Binding-site contacts:
Ligand atom O01 contacts residue LYS105 of chain 1.A at 3.2 Å.
Ligand atom O27 contacts residue LEU102 of chain 1.A at 3.7 Å.
Ligand atom C21 contacts residue LYS105 of chain 1.A at 3.3 Å.
Ligand atom C19 contacts residue PRO238 of chain 1.A at 3.6 Å (hydrophobic).
Ligand atom C20 contacts residue PRO238 of chain 1.A at 3.5 Å (hydrophobic).
Ligand atom O01 contacts residue LYS103 of chain 1.A at 3.5 Å (salt-bridge).
Ligand atom C02 contacts residue LYS105 of chain 1.A at 3.8 Å.
Ligand atom C18 contacts residue HIS237 of chain 1.A at 3.1 Å.
Ligand atom C12 contacts residue TRP231 of chain 1.A at 3.4 Å (hydrophobic).
Ligand atom C25 contacts residue LEU102 of chain 1.A at 3.8 Å (hydrophobic).
Ligand atom C24 contacts residue VAL108 of chain 1.A at 3.9 Å (hydrophobic).
Ligand atom O27 contacts residue LYS105 of chain 1.A at 3.5 Å (salt-bridge).
Ligand atom C24 contacts residue PRO238 of chain 1.A at 3.9 Å (hydrophobic).
Ligand atom C23 contacts residue PHE229 of chain 1.A at 3.9 Å (hydrophobic).
Ligand atom C11 contacts residue LEU236 of chain 1.A at 3.7 Å (hydrophobic).
Ligand atom C19 contacts residue VAL108 of chain 1.A at 4.0 Å (hydrophobic).
Ligand atom N26 contacts residue LYS103 of chain 1.A at 3.7 Å.
Ligand atom C21 contacts residue VAL108 of chain 1.A at 3.5 Å (hydrophobic).
Ligand atom C18 contacts residue TYR320 of chain 1.A at 3.7 Å (hydrophobic).
Ligand atom C16 contacts residue LEU236 of chain 1.A at 3.6 Å (hydrophobic).
Ligand atom O28 contacts residue TYR320 of chain 1.A at 3.1 Å.
Ligand atom O17 contacts residue PHE229 of chain 1.A at 3.4 Å.
Ligand atom N15 contacts residue LEU102 of chain 1.A at 3.8 Å.
Ligand atom O27 contacts residue LYS103 of chain 1.A at 2.5 Å (salt-bridge).
Ligand atom C19 contacts residue PHE229 of chain 1.A at 3.9 Å (hydrophobic).
Ligand atom C22 contacts residue VAL108 of chain 1.A at 3.6 Å (hydrophobic).
Ligand atom C20 contacts residue VAL108 of chain 1.A at 3.5 Å (hydrophobic).
Ligand atom O27 contacts residue LYS104 of chain 1.A at 3.6 Å.
Ligand atom C11 contacts residue TRP231 of chain 1.A at 3.7 Å (hydrophobic).
Ligand atom C20 contacts residue LYS105 of chain 1.A at 3.9 Å.
Ligand atom C16 contacts residue TYR320 of chain 1.A at 3.8 Å (hydrophobic).
Ligand atom C23 contacts residue VAL108 of chain 1.A at 3.8 Å (hydrophobic).
Ligand atom C23 contacts residue PRO227 of chain 1.A at 3.9 Å (hydrophobic).
Ligand atom C05 contacts residue VAL181 of chain 1.A at 3.7 Å (hydrophobic).
Ligand atom C10 contacts residue TYR190 of chain 1.A at 3.5 Å (hydrophobic).
Ligand atom C24 contacts residue PHE229 of chain 1.A at 3.2 Å (hydrophobic).
Ligand atom C21 contacts residue PRO238 of chain 1.A at 3.8 Å (hydrophobic).
Ligand atom C05 contacts residue GLY192 of chain 1.A at 3.9 Å.
Ligand atom C19 contacts residue HIS237 of chain 1.A at 3.6 Å.
Ligand atom N26 contacts residue LEU102 of chain 1.A at 3.7 Å.

Sequence of chain 1.A:
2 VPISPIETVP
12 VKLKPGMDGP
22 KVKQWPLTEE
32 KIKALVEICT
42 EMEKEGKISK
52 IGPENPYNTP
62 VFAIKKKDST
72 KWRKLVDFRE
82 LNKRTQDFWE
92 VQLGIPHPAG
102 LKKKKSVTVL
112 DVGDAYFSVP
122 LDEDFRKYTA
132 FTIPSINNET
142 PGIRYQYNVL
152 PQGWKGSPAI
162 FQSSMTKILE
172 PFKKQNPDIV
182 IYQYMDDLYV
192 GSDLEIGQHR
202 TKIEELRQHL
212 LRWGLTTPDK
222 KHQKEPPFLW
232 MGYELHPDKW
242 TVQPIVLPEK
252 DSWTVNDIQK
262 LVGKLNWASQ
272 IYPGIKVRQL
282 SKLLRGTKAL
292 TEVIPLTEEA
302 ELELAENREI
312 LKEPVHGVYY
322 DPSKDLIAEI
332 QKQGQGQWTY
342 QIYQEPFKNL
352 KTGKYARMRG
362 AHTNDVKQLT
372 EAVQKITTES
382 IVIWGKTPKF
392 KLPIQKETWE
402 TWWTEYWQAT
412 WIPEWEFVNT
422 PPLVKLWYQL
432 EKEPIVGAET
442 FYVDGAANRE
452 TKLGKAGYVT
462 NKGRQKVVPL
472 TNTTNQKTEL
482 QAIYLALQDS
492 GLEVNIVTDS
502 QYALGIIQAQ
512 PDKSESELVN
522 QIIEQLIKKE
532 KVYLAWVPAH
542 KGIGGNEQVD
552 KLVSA

This protein binds this small molecule.
Small molecule (SMILES): CC(C)c1c(CC2CCCCC2)n(COCc2ccccc2)c(=O)n(O)c1=O